Sequence of chain 1.D:
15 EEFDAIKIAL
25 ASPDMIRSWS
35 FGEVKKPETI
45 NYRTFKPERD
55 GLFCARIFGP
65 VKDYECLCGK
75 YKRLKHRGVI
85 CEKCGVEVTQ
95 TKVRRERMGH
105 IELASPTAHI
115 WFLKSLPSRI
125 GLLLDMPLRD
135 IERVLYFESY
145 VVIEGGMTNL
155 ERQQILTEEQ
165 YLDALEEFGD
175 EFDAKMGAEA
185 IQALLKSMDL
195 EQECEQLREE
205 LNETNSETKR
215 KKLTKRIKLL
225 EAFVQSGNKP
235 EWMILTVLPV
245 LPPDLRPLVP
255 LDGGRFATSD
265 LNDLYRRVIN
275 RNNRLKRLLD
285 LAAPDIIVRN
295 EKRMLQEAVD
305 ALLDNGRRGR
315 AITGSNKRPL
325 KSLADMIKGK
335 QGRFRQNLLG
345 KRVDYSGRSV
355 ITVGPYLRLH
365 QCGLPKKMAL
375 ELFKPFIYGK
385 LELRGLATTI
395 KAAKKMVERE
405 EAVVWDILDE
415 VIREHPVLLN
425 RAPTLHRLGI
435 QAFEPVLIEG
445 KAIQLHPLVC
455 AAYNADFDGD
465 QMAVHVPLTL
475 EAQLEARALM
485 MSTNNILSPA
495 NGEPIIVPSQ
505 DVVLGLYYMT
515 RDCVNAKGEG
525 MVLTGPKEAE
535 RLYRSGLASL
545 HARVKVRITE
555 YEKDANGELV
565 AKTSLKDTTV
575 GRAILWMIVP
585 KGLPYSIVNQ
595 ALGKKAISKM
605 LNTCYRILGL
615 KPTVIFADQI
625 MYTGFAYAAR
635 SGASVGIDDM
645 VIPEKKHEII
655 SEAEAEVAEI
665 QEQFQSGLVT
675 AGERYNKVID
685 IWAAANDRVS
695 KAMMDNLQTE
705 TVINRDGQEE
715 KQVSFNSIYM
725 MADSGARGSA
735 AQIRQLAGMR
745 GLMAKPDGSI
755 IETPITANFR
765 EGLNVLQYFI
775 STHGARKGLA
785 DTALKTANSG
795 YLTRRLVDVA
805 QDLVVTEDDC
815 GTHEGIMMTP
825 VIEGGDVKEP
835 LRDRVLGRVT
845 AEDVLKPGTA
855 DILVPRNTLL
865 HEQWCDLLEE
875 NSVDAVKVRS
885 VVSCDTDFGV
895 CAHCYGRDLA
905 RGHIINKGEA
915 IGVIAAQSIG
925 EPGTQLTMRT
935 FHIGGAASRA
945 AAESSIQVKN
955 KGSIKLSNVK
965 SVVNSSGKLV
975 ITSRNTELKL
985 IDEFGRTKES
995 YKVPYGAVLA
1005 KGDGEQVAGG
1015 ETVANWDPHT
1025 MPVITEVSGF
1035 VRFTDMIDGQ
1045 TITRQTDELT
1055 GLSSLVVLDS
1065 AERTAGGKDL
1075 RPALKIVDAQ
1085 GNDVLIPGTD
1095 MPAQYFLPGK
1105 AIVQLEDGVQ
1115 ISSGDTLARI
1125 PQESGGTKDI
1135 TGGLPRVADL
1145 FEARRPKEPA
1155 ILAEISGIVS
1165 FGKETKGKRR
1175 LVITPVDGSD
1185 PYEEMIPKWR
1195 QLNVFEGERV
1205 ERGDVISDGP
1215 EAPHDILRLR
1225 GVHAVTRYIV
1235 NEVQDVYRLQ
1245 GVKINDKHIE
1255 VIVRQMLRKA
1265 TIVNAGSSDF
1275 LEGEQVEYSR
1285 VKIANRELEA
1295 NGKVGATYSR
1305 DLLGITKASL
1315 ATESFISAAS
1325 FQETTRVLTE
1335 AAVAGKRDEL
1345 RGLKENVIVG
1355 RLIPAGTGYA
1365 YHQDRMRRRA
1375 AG

A small-molecule ligand and the protein it binds are described below.
Small molecule (SMILES): Nc1ncnc2c1ncn2[C@H]1CC[C@@H](COP(=O)(O)O)O1

Binding-site contacts:
Ligand atom C1' contacts residue PRO427 of chain 1.D at 3.6 Å (hydrophobic).
Ligand atom N7 contacts residue MET932 of chain 1.D at 3.7 Å.
Ligand atom OP1 contacts residue MG1 of chain 1.L at 2.0 Å.
Ligand atom C2 contacts residue MET932 of chain 1.D at 3.3 Å (hydrophobic).
Ligand atom OP1 contacts residue G7 of chain 1.I at 2.6 Å (h-bond).
Ligand atom N6 contacts residue G7 of chain 1.I at 3.4 Å (h-bond).
Ligand atom C5 contacts residue MET932 of chain 1.D at 3.0 Å (hydrophobic).
Ligand atom OP1 contacts residue ASP460 of chain 1.D at 2.6 Å (salt-bridge).
Ligand atom C5' contacts residue ARG425 of chain 1.D at 2.6 Å.
Ligand atom P contacts residue DPO1 of chain 1.O at 3.5 Å.
Ligand atom OP2 contacts residue MG1 of chain 1.M at 3.5 Å.
Ligand atom O4' contacts residue G7 of chain 1.I at 3.6 Å.
Ligand atom O5' contacts residue DPO1 of chain 1.O at 3.2 Å (h-bond).
Ligand atom OP2 contacts residue G7 of chain 1.I at 2.8 Å (h-bond).
Ligand atom N9 contacts residue MET932 of chain 1.D at 3.5 Å (h-bond).
Ligand atom OP1 contacts residue MG1 of chain 1.M at 2.6 Å.
Ligand atom O5' contacts residue ARG425 of chain 1.D at 3.5 Å (salt-bridge).
Ligand atom C4' contacts residue ASN458 of chain 1.D at 2.9 Å.
Ligand atom C5' contacts residue DPO1 of chain 1.O at 3.4 Å.
Ligand atom OP2 contacts residue DPO1 of chain 1.O at 3.5 Å (h-bond).
Ligand atom C3' contacts residue ARG425 of chain 1.D at 3.5 Å.
Ligand atom C3' contacts residue ASN458 of chain 1.D at 2.0 Å.
Ligand atom N1 contacts residue MET932 of chain 1.D at 3.4 Å (h-bond).
Ligand atom C5' contacts residue G7 of chain 1.I at 3.0 Å.
Ligand atom C1' contacts residue ARG425 of chain 1.D at 3.3 Å.
Ligand atom O4' contacts residue ARG425 of chain 1.D at 2.0 Å (salt-bridge).
Ligand atom P contacts residue MG1 of chain 1.M at 3.5 Å.
Ligand atom C5' contacts residue ASN458 of chain 1.D at 3.1 Å.
Ligand atom OP1 contacts residue DPO1 of chain 1.O at 3.0 Å (h-bond).
Ligand atom P contacts residue G7 of chain 1.I at 1.8 Å.
Ligand atom O5' contacts residue MG1 of chain 1.L at 3.7 Å.
Ligand atom C2' contacts residue ASN458 of chain 1.D at 2.9 Å.
Ligand atom C4' contacts residue ARG425 of chain 1.D at 2.1 Å.
Ligand atom C6 contacts residue G7 of chain 1.I at 3.6 Å.
Ligand atom P contacts residue MG1 of chain 1.L at 2.6 Å.
Ligand atom O5' contacts residue G7 of chain 1.I at 2.5 Å (h-bond).
Ligand atom N3 contacts residue PRO427 of chain 1.D at 3.3 Å.
Ligand atom N3 contacts residue MET932 of chain 1.D at 3.1 Å (h-bond).
Ligand atom C4 contacts residue MET932 of chain 1.D at 2.9 Å (hydrophobic).
Ligand atom C6 contacts residue MET932 of chain 1.D at 3.3 Å (hydrophobic).